Sequence of chain 2.B:
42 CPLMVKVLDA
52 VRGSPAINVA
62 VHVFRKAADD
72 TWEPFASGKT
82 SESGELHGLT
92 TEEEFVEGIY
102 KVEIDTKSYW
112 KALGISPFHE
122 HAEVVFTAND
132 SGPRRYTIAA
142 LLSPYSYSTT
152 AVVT

Sequence of chain 1.B:
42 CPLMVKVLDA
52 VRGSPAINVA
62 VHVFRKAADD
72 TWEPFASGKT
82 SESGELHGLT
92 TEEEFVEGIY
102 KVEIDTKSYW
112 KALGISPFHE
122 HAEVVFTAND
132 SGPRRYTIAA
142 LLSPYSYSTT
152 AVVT

Sequence of chain 2.A:
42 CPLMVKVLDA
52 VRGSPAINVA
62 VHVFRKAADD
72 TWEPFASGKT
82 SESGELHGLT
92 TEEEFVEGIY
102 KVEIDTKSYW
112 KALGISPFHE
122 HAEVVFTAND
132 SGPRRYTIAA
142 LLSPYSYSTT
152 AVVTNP

Binding-site contacts:
Ligand atom C8 contacts residue PIT1 of chain 2.D at 1.0 Å.
Ligand atom OAD contacts residue PIT1 of chain 2.D at 0.6 Å.
Ligand atom D6 contacts residue ALA140 of chain 2.B at 3.4 Å.
Ligand atom C1 contacts residue PIT1 of chain 2.D at 0.4 Å.
Ligand atom C6 contacts residue PIT1 of chain 2.D at 0.5 Å.
Ligand atom C12 contacts residue PIT1 of chain 2.D at 0.8 Å.
Ligand atom D4 contacts residue PIT1 of chain 2.D at 0.7 Å.
Ligand atom C13 contacts residue PIT1 of chain 2.D at 0.6 Å.
Ligand atom C1 contacts residue SER149 of chain 2.B at 3.5 Å.
Ligand atom DA contacts residue PIT1 of chain 2.D at 0.2 Å.
Ligand atom C2 contacts residue PIT1 of chain 2.D at 0.3 Å.
Ligand atom D3 contacts residue PIT1 of chain 2.D at 0.2 Å.
Ligand atom D4 contacts residue ALA140 of chain 1.B at 3.4 Å.
Ligand atom O2 contacts residue PIT1 of chain 2.D at 0.6 Å (h-bond).
Ligand atom D6 contacts residue THR151 of chain 2.B at 3.3 Å.
Ligand atom C14 contacts residue PIT1 of chain 2.D at 1.1 Å.
Ligand atom O3 contacts residue PIT1 of chain 2.D at 0.6 Å (h-bond).
Ligand atom D6 contacts residue PIT1 of chain 2.D at 0.7 Å.
Ligand atom O3 contacts residue THR150 of chain 2.B at 3.5 Å (h-bond).
Ligand atom D2 contacts residue PIT1 of chain 2.D at 0.4 Å.
Ligand atom DAD contacts residue PIT1 of chain 2.D at 1.1 Å.
Ligand atom C11 contacts residue PIT1 of chain 2.D at 0.9 Å.
Ligand atom D2 contacts residue SER149 of chain 2.B at 2.7 Å.
Ligand atom O3 contacts residue LEU142 of chain 1.B at 3.5 Å.
Ligand atom C5 contacts residue PIT1 of chain 2.D at 0.6 Å.
Ligand atom C9 contacts residue PIT1 of chain 2.D at 0.6 Å.
Ligand atom D2 contacts residue SER149 of chain 1.B at 2.6 Å.
Ligand atom D1 contacts residue LYS47 of chain 1.B at 3.1 Å.
Ligand atom O3 contacts residue SER149 of chain 2.B at 2.6 Å (h-bond).
Ligand atom DA contacts residue SER149 of chain 1.B at 2.0 Å.
Ligand atom C4 contacts residue PIT1 of chain 2.D at 0.5 Å.
Ligand atom D3 contacts residue SER149 of chain 2.B at 1.9 Å.
Ligand atom D3 contacts residue THR150 of chain 2.B at 3.1 Å.
Ligand atom DA contacts residue THR150 of chain 1.B at 3.3 Å.
Ligand atom C10 contacts residue PIT1 of chain 2.D at 0.6 Å.
Ligand atom C7 contacts residue PIT1 of chain 2.D at 0.8 Å.
Ligand atom C3 contacts residue PIT1 of chain 2.D at 0.4 Å.
Ligand atom O2 contacts residue SER149 of chain 1.B at 3.0 Å (h-bond).
Ligand atom O1 contacts residue PIT1 of chain 2.D at 0.5 Å.
Ligand atom D1 contacts residue PIT1 of chain 2.D at 0.5 Å.

A small-molecule ligand and the protein it binds are described below.
Small molecule (SMILES): Oc1cc(O)cc(/C=C/c2ccc(O)c(O)c2)c1

Sequence of chain 1.A:
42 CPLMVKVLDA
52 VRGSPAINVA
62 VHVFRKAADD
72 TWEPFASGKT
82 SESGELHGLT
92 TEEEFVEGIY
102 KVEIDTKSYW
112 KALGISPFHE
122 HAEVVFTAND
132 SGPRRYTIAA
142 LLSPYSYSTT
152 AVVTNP